A protein and the small-molecule ligand that binds it are described below.
Small molecule (SMILES): CC(=O)N[C@@H]1[C@@H](O)[C@H](O)[C@@H](CO)O[C@H]1O

Binding-site contacts:
Ligand atom C8 contacts residue GLY69 of chain 1.A at 3.6 Å.
Ligand atom C4 contacts residue ASN70 of chain 1.A at 4.4 Å.
Ligand atom C2 contacts residue ASN70 of chain 1.A at 2.9 Å.
Ligand atom C5 contacts residue ASN70 of chain 1.A at 3.6 Å.
Ligand atom C3 contacts residue ASN70 of chain 1.A at 4.0 Å.
Ligand atom C8 contacts residue ASN70 of chain 1.A at 4.0 Å.
Ligand atom C7 contacts residue GLY69 of chain 1.A at 3.9 Å.
Ligand atom C7 contacts residue ASN70 of chain 1.A at 4.1 Å.
Ligand atom O5 contacts residue ASN70 of chain 1.A at 2.4 Å (h-bond).
Ligand atom N2 contacts residue GLY69 of chain 1.A at 3.7 Å.
Ligand atom N2 contacts residue ASN70 of chain 1.A at 3.3 Å (h-bond).
Ligand atom C1 contacts residue ASN70 of chain 1.A at 1.6 Å.

Sequence of chain 1.A:
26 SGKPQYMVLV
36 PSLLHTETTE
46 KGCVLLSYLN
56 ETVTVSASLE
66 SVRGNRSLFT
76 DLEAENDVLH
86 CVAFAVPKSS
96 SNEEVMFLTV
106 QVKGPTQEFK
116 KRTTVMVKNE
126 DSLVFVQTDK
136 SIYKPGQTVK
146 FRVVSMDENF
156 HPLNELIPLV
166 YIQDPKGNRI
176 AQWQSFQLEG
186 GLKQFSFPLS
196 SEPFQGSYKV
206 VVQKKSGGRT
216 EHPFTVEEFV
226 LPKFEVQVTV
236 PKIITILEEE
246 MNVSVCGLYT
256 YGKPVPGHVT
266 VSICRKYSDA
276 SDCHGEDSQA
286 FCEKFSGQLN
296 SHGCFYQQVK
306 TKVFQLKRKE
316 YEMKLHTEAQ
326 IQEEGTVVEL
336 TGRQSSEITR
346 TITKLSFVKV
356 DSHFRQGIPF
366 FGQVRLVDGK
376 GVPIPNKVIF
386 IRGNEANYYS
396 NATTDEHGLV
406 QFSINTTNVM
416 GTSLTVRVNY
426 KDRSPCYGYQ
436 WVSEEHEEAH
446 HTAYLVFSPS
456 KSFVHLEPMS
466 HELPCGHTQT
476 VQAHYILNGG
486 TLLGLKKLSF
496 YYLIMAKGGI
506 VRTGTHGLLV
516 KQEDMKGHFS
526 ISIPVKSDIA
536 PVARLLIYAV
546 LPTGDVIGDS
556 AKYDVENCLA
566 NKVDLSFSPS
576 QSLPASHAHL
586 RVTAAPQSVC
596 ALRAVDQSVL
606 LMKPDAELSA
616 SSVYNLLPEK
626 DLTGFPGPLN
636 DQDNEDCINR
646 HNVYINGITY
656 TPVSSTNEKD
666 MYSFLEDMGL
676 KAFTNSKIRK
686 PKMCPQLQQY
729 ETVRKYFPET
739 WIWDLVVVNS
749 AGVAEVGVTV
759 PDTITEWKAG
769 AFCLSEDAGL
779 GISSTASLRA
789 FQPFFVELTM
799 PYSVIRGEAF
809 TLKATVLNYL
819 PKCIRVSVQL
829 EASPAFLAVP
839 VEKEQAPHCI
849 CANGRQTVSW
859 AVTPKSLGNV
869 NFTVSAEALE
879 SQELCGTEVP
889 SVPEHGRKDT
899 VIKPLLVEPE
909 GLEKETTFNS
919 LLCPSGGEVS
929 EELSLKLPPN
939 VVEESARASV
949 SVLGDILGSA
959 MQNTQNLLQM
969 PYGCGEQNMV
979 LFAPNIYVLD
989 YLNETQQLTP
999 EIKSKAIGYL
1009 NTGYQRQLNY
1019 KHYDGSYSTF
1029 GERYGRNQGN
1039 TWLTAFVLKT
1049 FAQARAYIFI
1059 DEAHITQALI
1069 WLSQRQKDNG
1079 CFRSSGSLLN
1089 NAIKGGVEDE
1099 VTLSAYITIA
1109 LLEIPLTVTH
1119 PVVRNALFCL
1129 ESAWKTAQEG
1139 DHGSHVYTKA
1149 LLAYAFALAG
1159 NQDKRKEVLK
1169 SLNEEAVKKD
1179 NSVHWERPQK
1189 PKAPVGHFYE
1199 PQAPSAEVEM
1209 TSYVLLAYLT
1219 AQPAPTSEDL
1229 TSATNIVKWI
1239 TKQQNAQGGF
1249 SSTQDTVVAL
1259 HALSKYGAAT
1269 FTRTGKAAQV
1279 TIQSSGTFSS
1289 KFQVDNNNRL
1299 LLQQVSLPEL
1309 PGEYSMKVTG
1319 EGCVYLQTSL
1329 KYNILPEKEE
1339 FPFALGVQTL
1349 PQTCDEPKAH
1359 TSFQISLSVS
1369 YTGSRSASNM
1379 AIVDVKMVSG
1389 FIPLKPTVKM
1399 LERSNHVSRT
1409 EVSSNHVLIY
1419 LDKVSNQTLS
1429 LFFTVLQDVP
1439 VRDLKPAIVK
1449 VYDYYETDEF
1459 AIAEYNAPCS